Binding-site contacts:
Ligand atom N1 contacts residue TYR212 of chain 1.A at 3.5 Å.
Ligand atom C5' contacts residue TYR212 of chain 1.A at 3.5 Å (hydrophobic).
Ligand atom N9 contacts residue TYR212 of chain 1.A at 3.5 Å.
Ligand atom C8 contacts residue PHE181 of chain 1.A at 3.6 Å (hydrophobic).
Ligand atom O2' contacts residue ASP68 of chain 1.C at 3.6 Å (salt-bridge).
Ligand atom C4' contacts residue VAL71 of chain 1.C at 2.6 Å (hydrophobic).
Ligand atom N1 contacts residue MSE236 of chain 1.A at 2.8 Å (h-bond).
Ligand atom C3' contacts residue ASP68 of chain 1.C at 3.3 Å.
Ligand atom O3' contacts residue THR125 of chain 1.C at 2.5 Å (h-bond).
Ligand atom C3' contacts residue THR125 of chain 1.C at 3.5 Å.
Ligand atom C5' contacts residue PRO69 of chain 1.C at 2.9 Å (hydrophobic).
Ligand atom C4 contacts residue TYR212 of chain 1.A at 3.3 Å (hydrophobic).
Ligand atom O5' contacts residue ASP68 of chain 1.C at 3.6 Å.
Ligand atom C6 contacts residue TYR212 of chain 1.A at 3.5 Å (hydrophobic).
Ligand atom N3 contacts residue TYR212 of chain 1.A at 3.4 Å.
Ligand atom N3 contacts residue HIS41 of chain 1.C at 3.1 Å.
Ligand atom C8 contacts residue TYR212 of chain 1.A at 3.5 Å (hydrophobic).
Ligand atom C5 contacts residue TYR212 of chain 1.A at 3.4 Å (hydrophobic).
Ligand atom O4' contacts residue PRO69 of chain 1.C at 3.3 Å.
Ligand atom O5' contacts residue TYR212 of chain 1.A at 2.4 Å.
Ligand atom C2 contacts residue MSE236 of chain 1.A at 3.5 Å.
Ligand atom C2 contacts residue HIS41 of chain 1.C at 3.5 Å.
Ligand atom C5' contacts residue ASP68 of chain 1.C at 2.4 Å.
Ligand atom O5' contacts residue VAL71 of chain 1.C at 3.2 Å.
Ligand atom N6 contacts residue ASN183 of chain 1.A at 3.1 Å (h-bond).
Ligand atom N7 contacts residue TYR212 of chain 1.A at 3.4 Å.
Ligand atom N7 contacts residue ASN183 of chain 1.A at 3.0 Å (h-bond).
Ligand atom C4 contacts residue HIS41 of chain 1.C at 3.3 Å.
Ligand atom C3' contacts residue VAL71 of chain 1.C at 2.8 Å (hydrophobic).
Ligand atom O3' contacts residue VAL71 of chain 1.C at 2.6 Å.
Ligand atom O5' contacts residue PRO69 of chain 1.C at 3.0 Å (h-bond).
Ligand atom C2 contacts residue ASN235 of chain 1.A at 3.7 Å.
Ligand atom C2 contacts residue TYR212 of chain 1.A at 3.5 Å (hydrophobic).
Ligand atom C4' contacts residue ASP68 of chain 1.C at 1.9 Å.
Ligand atom N6 contacts residue VAL234 of chain 1.A at 3.0 Å (h-bond).
Ligand atom N7 contacts residue PHE181 of chain 1.A at 3.6 Å.
Ligand atom C1' contacts residue ASP68 of chain 1.C at 3.6 Å.
Ligand atom O4' contacts residue ASP68 of chain 1.C at 2.3 Å (salt-bridge).
Ligand atom C3' contacts residue TYR212 of chain 1.A at 3.7 Å (hydrophobic).
Ligand atom C5' contacts residue VAL71 of chain 1.C at 2.2 Å (hydrophobic).

A protein and the small-molecule ligand that binds it are described below.
Small molecule (SMILES): Nc1ncnc2c1ncn2[C@@H]1O[C@H](CO)[C@@H](O)[C@H]1O

Sequence of chain 1.C:
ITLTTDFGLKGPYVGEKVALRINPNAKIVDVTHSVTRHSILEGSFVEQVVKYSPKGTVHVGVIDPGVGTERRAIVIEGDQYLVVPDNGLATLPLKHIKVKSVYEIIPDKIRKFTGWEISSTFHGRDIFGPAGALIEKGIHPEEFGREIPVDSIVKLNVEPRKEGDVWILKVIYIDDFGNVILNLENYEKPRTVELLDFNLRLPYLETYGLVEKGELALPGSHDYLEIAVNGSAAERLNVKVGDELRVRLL

Sequence of chain 1.A:
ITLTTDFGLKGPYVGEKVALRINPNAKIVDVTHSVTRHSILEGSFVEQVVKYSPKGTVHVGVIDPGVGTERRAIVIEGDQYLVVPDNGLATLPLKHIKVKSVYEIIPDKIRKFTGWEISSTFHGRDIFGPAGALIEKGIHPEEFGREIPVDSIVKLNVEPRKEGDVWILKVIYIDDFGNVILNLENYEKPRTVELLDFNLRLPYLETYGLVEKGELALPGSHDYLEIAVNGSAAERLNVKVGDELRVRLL